This protein binds this small molecule.
Small molecule (SMILES): NC(=O)CC1NC(=O)C2(CCCCC2)NC(=O)[C@@H](CC(=O)O)[C@@H](c2ccc(C(C(=O)O)C(=O)O)cc2)/C=C/C[C@@H](Cc2cccc3ccccc23)CNC1=O

Sequence of chain 1.C:
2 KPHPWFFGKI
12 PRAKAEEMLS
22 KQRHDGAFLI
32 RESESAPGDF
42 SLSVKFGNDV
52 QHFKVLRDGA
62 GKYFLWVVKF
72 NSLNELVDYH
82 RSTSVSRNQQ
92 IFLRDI

Sequence of chain 1.D:
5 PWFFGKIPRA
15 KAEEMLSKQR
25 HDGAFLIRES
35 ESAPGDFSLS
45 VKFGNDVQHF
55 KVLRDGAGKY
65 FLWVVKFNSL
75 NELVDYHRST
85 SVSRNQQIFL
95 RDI

Binding-site contacts:
Ligand atom N1 contacts residue S1S1 of chain 1.P at 3.5 Å (h-bond).
Ligand atom C18 contacts residue S1S1 of chain 1.P at 3.6 Å.
Ligand atom C35 contacts residue GLY39 of chain 1.C at 3.5 Å.
Ligand atom C22 contacts residue TYR64 of chain 1.C at 3.7 Å (hydrophobic).
Ligand atom C23 contacts residue TYR64 of chain 1.C at 3.0 Å (hydrophobic).
Ligand atom C24 contacts residue S1S1 of chain 1.P at 3.5 Å.
Ligand atom O3 contacts residue TYR64 of chain 1.C at 3.5 Å (h-bond).
Ligand atom C39 contacts residue PHE41 of chain 1.C at 3.6 Å (hydrophobic).
Ligand atom C14 contacts residue S1S1 of chain 1.P at 3.9 Å.
Ligand atom C24 contacts residue TYR64 of chain 1.C at 3.7 Å (hydrophobic).
Ligand atom C21 contacts residue PHE41 of chain 1.C at 3.8 Å (hydrophobic).
Ligand atom C23 contacts residue LEU74 of chain 1.D at 3.2 Å (hydrophobic).
Ligand atom O1 contacts residue PHE41 of chain 1.C at 2.4 Å.
Ligand atom C23 contacts residue PHE41 of chain 1.C at 3.6 Å (hydrophobic).
Ligand atom O9 contacts residue S1S1 of chain 1.P at 3.1 Å.
Ligand atom C27 contacts residue S1S1 of chain 1.P at 3.5 Å.
Ligand atom O contacts residue TYR64 of chain 1.C at 2.9 Å.
Ligand atom C34 contacts residue GLY39 of chain 1.C at 3.4 Å.
Ligand atom C28 contacts residue S1S1 of chain 1.P at 3.3 Å.
Ligand atom O2 contacts residue S1S1 of chain 1.P at 3.4 Å (h-bond).
Ligand atom C1 contacts residue S1S1 of chain 1.P at 3.7 Å.
Ligand atom C20 contacts residue PHE41 of chain 1.C at 3.6 Å (hydrophobic).
Ligand atom O4 contacts residue S1S1 of chain 1.P at 3.6 Å (h-bond).
Ligand atom C6 contacts residue S1S1 of chain 1.P at 3.8 Å.
Ligand atom C19 contacts residue PHE41 of chain 1.C at 3.9 Å (hydrophobic).
Ligand atom O8 contacts residue PHE41 of chain 1.C at 3.9 Å.
Ligand atom O contacts residue LEU74 of chain 1.D at 2.8 Å.
Ligand atom O1 contacts residue TYR64 of chain 1.C at 3.1 Å (h-bond).
Ligand atom C17 contacts residue S1S1 of chain 1.P at 3.7 Å.
Ligand atom O3 contacts residue S1S1 of chain 1.P at 2.9 Å (h-bond).
Ligand atom C20 contacts residue TYR64 of chain 1.C at 3.4 Å (hydrophobic).
Ligand atom C26 contacts residue S1S1 of chain 1.P at 3.8 Å.
Ligand atom O8 contacts residue GLU33 of chain 1.C at 2.8 Å (salt-bridge).
Ligand atom C3 contacts residue S1S1 of chain 1.P at 3.8 Å.
Ligand atom O1 contacts residue LEU74 of chain 1.D at 3.1 Å.
Ligand atom C40 contacts residue PHE41 of chain 1.C at 3.9 Å (hydrophobic).
Ligand atom C2 contacts residue S1S1 of chain 1.P at 3.8 Å.
Ligand atom O contacts residue SER73 of chain 1.D at 3.9 Å.
Ligand atom O2 contacts residue LEU74 of chain 1.D at 3.0 Å (h-bond).
Ligand atom O2 contacts residue SER73 of chain 1.D at 3.3 Å.